Sequence of chain 1.A:
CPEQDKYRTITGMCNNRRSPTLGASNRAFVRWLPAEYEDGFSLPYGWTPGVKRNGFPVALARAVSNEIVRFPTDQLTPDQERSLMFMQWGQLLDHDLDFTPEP

Sequence of chain 1.B:
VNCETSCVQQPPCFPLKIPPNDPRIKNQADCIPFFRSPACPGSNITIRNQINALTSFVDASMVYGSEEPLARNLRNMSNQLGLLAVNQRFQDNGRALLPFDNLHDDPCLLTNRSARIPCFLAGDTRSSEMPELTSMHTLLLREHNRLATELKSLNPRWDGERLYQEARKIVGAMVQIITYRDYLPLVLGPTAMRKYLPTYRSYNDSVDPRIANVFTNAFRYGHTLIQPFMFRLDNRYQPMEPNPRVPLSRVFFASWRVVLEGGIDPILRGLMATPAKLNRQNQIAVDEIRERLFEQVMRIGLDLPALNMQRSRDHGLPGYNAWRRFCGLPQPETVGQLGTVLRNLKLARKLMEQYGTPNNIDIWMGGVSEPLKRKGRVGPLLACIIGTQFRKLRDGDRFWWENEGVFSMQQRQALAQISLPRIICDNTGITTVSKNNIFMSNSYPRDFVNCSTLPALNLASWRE

This protein binds this small molecule.
Small molecule (SMILES): Nc1cc([C@H](CCNC23CCC(c4ccccc4)(CC2)CC3)c2ccccc2)c2nn[nH]c2n1

Binding-site contacts:
Ligand atom C28 contacts residue VAL298 of chain 1.B at 3.7 Å (hydrophobic).
Ligand atom C26 contacts residue PRO108 of chain 1.B at 3.9 Å (hydrophobic).
Ligand atom C16 contacts residue ARG127 of chain 1.B at 3.8 Å.
Ligand atom C14 contacts residue ARG127 of chain 1.B at 3.8 Å.
Ligand atom N1 contacts residue ARG127 of chain 1.B at 3.5 Å (salt-bridge).
Ligand atom N4 contacts residue GLU130 of chain 1.B at 3.4 Å.
Ligand atom C9 contacts residue PHE295 of chain 1.B at 3.8 Å (hydrophobic).
Ligand atom C25 contacts residue PRO108 of chain 1.B at 3.6 Å (hydrophobic).
Ligand atom C4 contacts residue ARG127 of chain 1.B at 3.7 Å.
Ligand atom N3 contacts residue GLU130 of chain 1.B at 3.5 Å.
Ligand atom N2 contacts residue HEC1 of chain 1.H at 3.2 Å.
Ligand atom N3 contacts residue GLN91 of chain 1.A at 3.9 Å.
Ligand atom C27 contacts residue VAL298 of chain 1.B at 3.6 Å (hydrophobic).
Ligand atom C22 contacts residue PHE254 of chain 1.B at 3.9 Å (hydrophobic).
Ligand atom C4 contacts residue HEC1 of chain 1.H at 3.6 Å.
Ligand atom C3 contacts residue ARG127 of chain 1.B at 3.4 Å.
Ligand atom C25 contacts residue ASP107 of chain 1.B at 3.9 Å.
Ligand atom C27 contacts residue LEU111 of chain 1.B at 3.6 Å (hydrophobic).
Ligand atom N2 contacts residue HIS95 of chain 1.A at 3.7 Å.
Ligand atom C1 contacts residue HEC1 of chain 1.H at 3.7 Å.
Ligand atom C3 contacts residue HEC1 of chain 1.H at 3.2 Å.
Ligand atom C15 contacts residue PHE254 of chain 1.B at 3.6 Å (hydrophobic).
Ligand atom C13 contacts residue THR126 of chain 1.B at 3.7 Å.
Ligand atom N5 contacts residue PHE99 of chain 1.A at 3.8 Å.
Ligand atom N2 contacts residue ARG127 of chain 1.B at 3.6 Å.
Ligand atom C24 contacts residue PRO108 of chain 1.B at 3.8 Å (hydrophobic).
Ligand atom C24 contacts residue ASP106 of chain 1.B at 3.8 Å.
Ligand atom N1 contacts residue HEC1 of chain 1.H at 3.3 Å.
Ligand atom C15 contacts residue ARG127 of chain 1.B at 3.6 Å.
Ligand atom C26 contacts residue LEU111 of chain 1.B at 3.7 Å (hydrophobic).
Ligand atom C2 contacts residue HEC1 of chain 1.H at 3.4 Å.
Ligand atom C25 contacts residue ASP106 of chain 1.B at 3.6 Å.
Ligand atom N4 contacts residue HEC1 of chain 1.H at 3.8 Å.
Ligand atom C14 contacts residue THR126 of chain 1.B at 3.3 Å.
Ligand atom C15 contacts residue THR126 of chain 1.B at 3.8 Å.
Ligand atom C16 contacts residue PHE254 of chain 1.B at 3.7 Å (hydrophobic).
Ligand atom N5 contacts residue HEC1 of chain 1.H at 2.7 Å (h-bond).
Ligand atom C21 contacts residue PRO108 of chain 1.B at 3.9 Å (hydrophobic).
Ligand atom N3 contacts residue HEC1 of chain 1.H at 3.3 Å.
Ligand atom C13 contacts residue ARG127 of chain 1.B at 3.9 Å.